Sequence of chain 1.I:
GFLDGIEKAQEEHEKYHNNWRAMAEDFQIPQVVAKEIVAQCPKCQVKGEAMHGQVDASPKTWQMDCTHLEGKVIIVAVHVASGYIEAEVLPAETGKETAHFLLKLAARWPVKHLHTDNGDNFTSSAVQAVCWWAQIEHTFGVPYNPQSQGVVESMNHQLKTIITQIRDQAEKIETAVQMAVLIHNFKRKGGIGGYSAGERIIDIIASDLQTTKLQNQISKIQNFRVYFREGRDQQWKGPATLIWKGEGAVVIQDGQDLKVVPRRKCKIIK

Binding-site contacts:
Ligand atom CAR contacts residue PRO146 of chain 1.I at 3.9 Å (hydrophobic).
Ligand atom CAX contacts residue PRO146 of chain 1.I at 4.1 Å (hydrophobic).
Ligand atom CAS contacts residue ASP117 of chain 1.I at 3.5 Å.
Ligand atom CBA contacts residue GLU153 of chain 1.I at 3.4 Å.
Ligand atom FAE contacts residue GLN147 of chain 1.I at 3.2 Å.
Ligand atom NBE contacts residue MG1 of chain 1.Z at 4.2 Å.
Ligand atom OAB contacts residue MG1 of chain 1.Z at 2.0 Å.
Ligand atom OAD contacts residue GLU153 of chain 1.I at 3.4 Å (salt-bridge).
Ligand atom CAI contacts residue PRO146 of chain 1.I at 3.7 Å (hydrophobic).
Ligand atom CAW contacts residue MG1 of chain 1.Z at 3.2 Å.
Ligand atom OAD contacts residue MG1 of chain 1.Z at 2.1 Å.
Ligand atom OAB contacts residue ASP117 of chain 1.I at 2.9 Å (salt-bridge).
Ligand atom OAC contacts residue GLU153 of chain 1.I at 2.6 Å (salt-bridge).
Ligand atom OAD contacts residue ASP65 of chain 1.I at 3.3 Å (salt-bridge).
Ligand atom OAD contacts residue MG1 of chain 1.AA at 2.1 Å.
Ligand atom CAH contacts residue GLN147 of chain 1.I at 4.1 Å.
Ligand atom CAV contacts residue PRO146 of chain 1.I at 3.7 Å (hydrophobic).
Ligand atom OAB contacts residue ASP65 of chain 1.I at 4.1 Å.
Ligand atom CAZ contacts residue ASP117 of chain 1.I at 4.2 Å.
Ligand atom CAW contacts residue GLU153 of chain 1.I at 3.8 Å.
Ligand atom CAW contacts residue MG1 of chain 1.AA at 2.8 Å.
Ligand atom CAY contacts residue PRO146 of chain 1.I at 4.2 Å (hydrophobic).
Ligand atom CBA contacts residue MG1 of chain 1.AA at 2.8 Å.
Ligand atom CAW contacts residue ASP117 of chain 1.I at 4.1 Å.
Ligand atom CAM contacts residue ASN118 of chain 1.I at 3.9 Å.
Ligand atom CAT contacts residue PRO146 of chain 1.I at 4.1 Å (hydrophobic).
Ligand atom FAG contacts residue GLU153 of chain 1.I at 3.3 Å.
Ligand atom CAX contacts residue MG1 of chain 1.AA at 4.2 Å.
Ligand atom FAG contacts residue PRO146 of chain 1.I at 4.0 Å.
Ligand atom OAQ contacts residue TYR144 of chain 1.I at 4.0 Å.
Ligand atom CAS contacts residue MG1 of chain 1.Z at 3.0 Å.
Ligand atom CAZ contacts residue MG1 of chain 1.AA at 4.2 Å.
Ligand atom OAC contacts residue ASP65 of chain 1.I at 4.1 Å.
Ligand atom OAC contacts residue MG1 of chain 1.AA at 2.0 Å.
Ligand atom CAT contacts residue GLN147 of chain 1.I at 4.1 Å.
Ligand atom CAM contacts residue GLY119 of chain 1.I at 3.8 Å.
Ligand atom OAA contacts residue PRO146 of chain 1.I at 3.9 Å.
Ligand atom OAD contacts residue ASP117 of chain 1.I at 3.4 Å (salt-bridge).
Ligand atom CAZ contacts residue MG1 of chain 1.Z at 3.6 Å.
Ligand atom NBE contacts residue ASP117 of chain 1.I at 4.2 Å.

This protein binds this small molecule.
Small molecule (SMILES): O=C(NCc1c(F)cc(F)cc1F)c1cn2c(c(O)c1=O)C(=O)N1[C@H]3CC[C@H](C3)O[C@@H]1C2